The small molecule below binds the protein below.
Small molecule (SMILES): C[C@@H]1O[C@@H](O)[C@H](O)[C@H](O)[C@H]1O[C@H]1O[C@H](CO)[C@@H](O)[C@H](O[C@H]2O[C@H](C)[C@@H](O)C[C@H]2O)[C@@H]1O[C@H]1O[C@H](CO)[C@H](O)[C@H](O[C@@H]2O[C@@H](C)[C@H](O[C@H]3O[C@H](CO)[C@@H](O)[C@H](O[C@H]4O[C@H](C)[C@@H](O)C[C@H]4O)[C@@H]3O[C@H]3O[C@H](CO)[C@H](O)[C@H](O)[C@H]3O)[C@@H](O)[C@H]2O)[C@H]1O

Sequence of chain 2.A:
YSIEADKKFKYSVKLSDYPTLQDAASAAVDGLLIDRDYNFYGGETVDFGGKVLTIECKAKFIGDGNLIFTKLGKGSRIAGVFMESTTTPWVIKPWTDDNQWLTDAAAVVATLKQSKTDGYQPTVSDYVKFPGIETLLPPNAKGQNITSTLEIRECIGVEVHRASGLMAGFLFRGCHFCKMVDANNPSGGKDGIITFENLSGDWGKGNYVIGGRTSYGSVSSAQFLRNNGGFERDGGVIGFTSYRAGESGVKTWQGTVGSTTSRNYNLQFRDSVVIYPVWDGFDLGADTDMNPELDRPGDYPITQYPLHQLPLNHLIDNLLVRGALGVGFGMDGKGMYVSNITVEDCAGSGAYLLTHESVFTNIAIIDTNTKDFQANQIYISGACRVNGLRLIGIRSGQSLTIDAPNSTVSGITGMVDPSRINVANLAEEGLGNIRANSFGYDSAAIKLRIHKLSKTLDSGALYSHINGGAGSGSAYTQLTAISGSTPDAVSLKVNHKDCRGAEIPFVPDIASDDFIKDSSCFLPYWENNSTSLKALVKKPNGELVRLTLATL

Binding-site contacts:
Ligand atom O6 contacts residue GLU252 of chain 2.A at 2.6 Å (salt-bridge).
Ligand atom C4 contacts residue GLU202 of chain 2.A at 3.6 Å.
Ligand atom C6 contacts residue LEU204 of chain 2.A at 3.7 Å (hydrophobic).
Ligand atom C3 contacts residue LEU176 of chain 2.A at 3.8 Å (hydrophobic).
Ligand atom O4 contacts residue GLU202 of chain 2.A at 2.6 Å (salt-bridge).
Ligand atom O2 contacts residue ASP288 of chain 2.A at 2.5 Å (salt-bridge).
Ligand atom O1 contacts residue MET295 of chain 2.A at 3.7 Å.
Ligand atom O6 contacts residue LYS256 of chain 2.A at 2.9 Å (salt-bridge).
Ligand atom C2 contacts residue ASP288 of chain 2.A at 3.6 Å.
Ligand atom O5 contacts residue GLU252 of chain 2.A at 3.6 Å.
Ligand atom O6 contacts residue LYS256 of chain 2.A at 3.0 Å (salt-bridge).
Ligand atom O2 contacts residue ARG178 of chain 2.A at 3.5 Å (salt-bridge).
Ligand atom O3 contacts residue GLU252 of chain 2.A at 3.6 Å.
Ligand atom O4 contacts residue VAL129 of chain 2.A at 3.6 Å.
Ligand atom C4 contacts residue TRP258 of chain 2.A at 3.7 Å (hydrophobic).
Ligand atom C6 contacts residue GLU252 of chain 2.A at 3.4 Å.
Ligand atom C4 contacts residue GLU252 of chain 2.A at 3.4 Å.
Ligand atom O4 contacts residue ARG178 of chain 2.A at 3.1 Å (salt-bridge).
Ligand atom O3 contacts residue LYS256 of chain 2.A at 3.0 Å (salt-bridge).
Ligand atom C1 contacts residue MET295 of chain 2.A at 3.6 Å (hydrophobic).
Ligand atom C6 contacts residue GLU202 of chain 2.A at 3.5 Å.
Ligand atom O5 contacts residue TRP284 of chain 2.A at 3.1 Å.
Ligand atom C6 contacts residue VAL262 of chain 2.A at 3.8 Å (hydrophobic).
Ligand atom C3 contacts residue GLN259 of chain 2.A at 3.6 Å.
Ligand atom C4 contacts residue ASP196 of chain 2.A at 3.7 Å.
Ligand atom C6 contacts residue GLN259 of chain 2.A at 3.7 Å.
Ligand atom O4 contacts residue ASN296 of chain 2.A at 3.4 Å.
Ligand atom O3 contacts residue GLN259 of chain 2.A at 2.7 Å (h-bond).
Ligand atom O6 contacts residue GLN259 of chain 2.A at 2.8 Å (h-bond).
Ligand atom O6 contacts residue TRP258 of chain 2.A at 3.7 Å.
Ligand atom O5 contacts residue LYS256 of chain 2.A at 2.8 Å (salt-bridge).
Ligand atom O4 contacts residue ASP196 of chain 2.A at 2.7 Å (salt-bridge).
Ligand atom C5 contacts residue TRP258 of chain 2.A at 3.7 Å (hydrophobic).
Ligand atom C6 contacts residue TRP258 of chain 2.A at 3.7 Å (hydrophobic).
Ligand atom O4 contacts residue THR293 of chain 2.A at 3.5 Å.
Ligand atom C1 contacts residue LYS256 of chain 2.A at 3.6 Å.
Ligand atom O3 contacts residue ASP288 of chain 2.A at 3.3 Å (salt-bridge).
Ligand atom O2 contacts residue ASN296 of chain 2.A at 3.3 Å.
Ligand atom C6 contacts residue SER130 of chain 2.A at 3.5 Å.
Ligand atom C6 contacts residue SER130 of chain 2.A at 3.7 Å.